Sequence of chain 1.B:
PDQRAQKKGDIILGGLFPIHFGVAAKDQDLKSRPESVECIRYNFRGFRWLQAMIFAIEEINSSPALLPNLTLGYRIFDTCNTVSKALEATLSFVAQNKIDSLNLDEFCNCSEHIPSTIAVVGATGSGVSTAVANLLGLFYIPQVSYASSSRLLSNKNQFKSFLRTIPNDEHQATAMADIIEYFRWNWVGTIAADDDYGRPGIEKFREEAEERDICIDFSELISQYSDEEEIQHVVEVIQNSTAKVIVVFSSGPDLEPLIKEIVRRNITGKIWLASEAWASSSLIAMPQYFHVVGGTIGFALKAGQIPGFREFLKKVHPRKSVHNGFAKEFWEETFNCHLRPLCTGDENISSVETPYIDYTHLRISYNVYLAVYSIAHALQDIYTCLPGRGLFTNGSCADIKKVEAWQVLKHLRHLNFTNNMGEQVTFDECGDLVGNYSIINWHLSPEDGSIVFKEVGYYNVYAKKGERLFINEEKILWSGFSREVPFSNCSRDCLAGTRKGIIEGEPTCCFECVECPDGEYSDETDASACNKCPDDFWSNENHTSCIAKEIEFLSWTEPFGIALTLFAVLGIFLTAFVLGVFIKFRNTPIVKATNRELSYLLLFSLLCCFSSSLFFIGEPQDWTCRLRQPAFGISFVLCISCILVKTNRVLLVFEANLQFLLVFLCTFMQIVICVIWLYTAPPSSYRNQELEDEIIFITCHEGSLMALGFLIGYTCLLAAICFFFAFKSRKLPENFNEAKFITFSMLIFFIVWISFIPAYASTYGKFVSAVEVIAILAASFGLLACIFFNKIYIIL

The protein below binds the small molecule below.
Small molecule (SMILES): CC(=O)N[C@@H]1[C@@H](O)[C@H](O)[C@@H](CO)O[C@H]1O

Binding-site contacts:
Ligand atom N2 contacts residue ASP526 of chain 1.B at 4.3 Å.
Ligand atom N2 contacts residue ASN522 of chain 1.B at 2.9 Å (h-bond).
Ligand atom C1 contacts residue ASN188 of chain 1.B at 4.0 Å.
Ligand atom C7 contacts residue ASP526 of chain 1.B at 4.0 Å.
Ligand atom C4 contacts residue ASN522 of chain 1.B at 4.2 Å.
Ligand atom C4 contacts residue ASP526 of chain 1.B at 4.0 Å.
Ligand atom C3 contacts residue ARG186 of chain 1.B at 4.5 Å.
Ligand atom C8 contacts residue PHE520 of chain 1.B at 3.6 Å (hydrophobic).
Ligand atom C1 contacts residue ASN522 of chain 1.B at 1.4 Å.
Ligand atom C6 contacts residue ASN188 of chain 1.B at 4.0 Å.
Ligand atom C7 contacts residue PHE520 of chain 1.B at 4.1 Å (hydrophobic).
Ligand atom O7 contacts residue ASP526 of chain 1.B at 3.0 Å (salt-bridge).
Ligand atom O3 contacts residue ASP526 of chain 1.B at 3.4 Å (salt-bridge).
Ligand atom C2 contacts residue ASN522 of chain 1.B at 2.5 Å.
Ligand atom O5 contacts residue ASN188 of chain 1.B at 3.2 Å (h-bond).
Ligand atom C2 contacts residue ASP526 of chain 1.B at 3.6 Å.
Ligand atom C5 contacts residue ASN522 of chain 1.B at 3.7 Å.
Ligand atom C7 contacts residue ASN522 of chain 1.B at 3.9 Å.
Ligand atom C5 contacts residue ASN188 of chain 1.B at 4.1 Å.
Ligand atom O4 contacts residue ARG186 of chain 1.B at 4.4 Å.
Ligand atom C3 contacts residue ASP526 of chain 1.B at 3.9 Å.
Ligand atom N2 contacts residue PHE520 of chain 1.B at 4.3 Å.
Ligand atom O5 contacts residue ASP526 of chain 1.B at 4.2 Å.
Ligand atom C3 contacts residue ASN522 of chain 1.B at 3.8 Å.
Ligand atom O5 contacts residue ASN522 of chain 1.B at 2.4 Å (h-bond).
Ligand atom O7 contacts residue ASN522 of chain 1.B at 4.4 Å.